Sequence of chain 1.C:
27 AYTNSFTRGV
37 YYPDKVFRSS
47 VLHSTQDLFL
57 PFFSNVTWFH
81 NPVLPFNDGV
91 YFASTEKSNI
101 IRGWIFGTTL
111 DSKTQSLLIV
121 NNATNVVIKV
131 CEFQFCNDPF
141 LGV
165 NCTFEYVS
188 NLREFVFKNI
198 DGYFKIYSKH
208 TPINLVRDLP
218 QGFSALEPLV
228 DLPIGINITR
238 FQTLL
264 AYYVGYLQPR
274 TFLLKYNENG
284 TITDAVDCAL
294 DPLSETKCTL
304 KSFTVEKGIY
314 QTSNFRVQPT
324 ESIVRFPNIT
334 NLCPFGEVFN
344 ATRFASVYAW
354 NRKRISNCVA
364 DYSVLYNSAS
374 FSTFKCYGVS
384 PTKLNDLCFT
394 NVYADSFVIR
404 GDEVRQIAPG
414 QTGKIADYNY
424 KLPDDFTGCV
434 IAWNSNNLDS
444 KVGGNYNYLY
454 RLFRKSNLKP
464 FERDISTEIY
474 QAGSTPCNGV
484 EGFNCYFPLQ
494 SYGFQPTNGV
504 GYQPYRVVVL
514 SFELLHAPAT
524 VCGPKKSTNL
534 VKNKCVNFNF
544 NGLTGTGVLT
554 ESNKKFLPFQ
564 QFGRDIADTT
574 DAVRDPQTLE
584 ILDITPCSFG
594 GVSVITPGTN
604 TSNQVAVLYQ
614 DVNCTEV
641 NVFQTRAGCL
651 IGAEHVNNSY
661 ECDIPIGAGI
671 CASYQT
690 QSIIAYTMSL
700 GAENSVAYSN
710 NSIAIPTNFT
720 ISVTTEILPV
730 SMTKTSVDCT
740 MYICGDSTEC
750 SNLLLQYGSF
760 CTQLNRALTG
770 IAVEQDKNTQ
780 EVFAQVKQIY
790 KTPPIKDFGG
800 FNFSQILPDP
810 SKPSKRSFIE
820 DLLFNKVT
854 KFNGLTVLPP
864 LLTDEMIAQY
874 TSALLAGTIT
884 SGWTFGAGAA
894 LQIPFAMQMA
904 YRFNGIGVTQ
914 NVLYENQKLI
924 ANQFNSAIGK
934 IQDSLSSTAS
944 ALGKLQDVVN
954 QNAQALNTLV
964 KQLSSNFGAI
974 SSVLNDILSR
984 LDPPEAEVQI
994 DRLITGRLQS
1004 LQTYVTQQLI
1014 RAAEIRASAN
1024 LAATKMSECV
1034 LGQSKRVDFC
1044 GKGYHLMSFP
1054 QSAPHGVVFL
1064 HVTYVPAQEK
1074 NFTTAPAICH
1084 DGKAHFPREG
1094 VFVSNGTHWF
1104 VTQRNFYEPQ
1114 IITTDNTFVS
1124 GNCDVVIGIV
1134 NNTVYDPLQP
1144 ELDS

The small molecule below binds the protein below.
Small molecule (SMILES): CC(=O)N[C@@H]1[C@@H](O)[C@H](O)[C@@H](CO)O[C@H]1O

Binding-site contacts:
Ligand atom O5 contacts residue ASN709 of chain 1.B at 2.4 Å (h-bond).
Ligand atom O7 contacts residue ASN709 of chain 1.B at 3.0 Å (h-bond).
Ligand atom N2 contacts residue ASN709 of chain 1.B at 2.8 Å (h-bond).
Ligand atom C1 contacts residue ASN709 of chain 1.B at 1.4 Å.
Ligand atom C4 contacts residue ASN709 of chain 1.B at 4.2 Å.
Ligand atom C8 contacts residue ILE1130 of chain 1.B at 3.8 Å (hydrophobic).
Ligand atom C5 contacts residue ASN709 of chain 1.B at 3.7 Å.
Ligand atom C8 contacts residue ASN709 of chain 1.B at 4.2 Å.
Ligand atom C8 contacts residue GLY1131 of chain 1.B at 3.7 Å.
Ligand atom O5 contacts residue ASP796 of chain 1.C at 3.6 Å.
Ligand atom C3 contacts residue ASN709 of chain 1.B at 3.8 Å.
Ligand atom C1 contacts residue ASP796 of chain 1.C at 4.0 Å.
Ligand atom C7 contacts residue ASN709 of chain 1.B at 3.1 Å.
Ligand atom C2 contacts residue ASN709 of chain 1.B at 2.4 Å.

Sequence of chain 1.B:
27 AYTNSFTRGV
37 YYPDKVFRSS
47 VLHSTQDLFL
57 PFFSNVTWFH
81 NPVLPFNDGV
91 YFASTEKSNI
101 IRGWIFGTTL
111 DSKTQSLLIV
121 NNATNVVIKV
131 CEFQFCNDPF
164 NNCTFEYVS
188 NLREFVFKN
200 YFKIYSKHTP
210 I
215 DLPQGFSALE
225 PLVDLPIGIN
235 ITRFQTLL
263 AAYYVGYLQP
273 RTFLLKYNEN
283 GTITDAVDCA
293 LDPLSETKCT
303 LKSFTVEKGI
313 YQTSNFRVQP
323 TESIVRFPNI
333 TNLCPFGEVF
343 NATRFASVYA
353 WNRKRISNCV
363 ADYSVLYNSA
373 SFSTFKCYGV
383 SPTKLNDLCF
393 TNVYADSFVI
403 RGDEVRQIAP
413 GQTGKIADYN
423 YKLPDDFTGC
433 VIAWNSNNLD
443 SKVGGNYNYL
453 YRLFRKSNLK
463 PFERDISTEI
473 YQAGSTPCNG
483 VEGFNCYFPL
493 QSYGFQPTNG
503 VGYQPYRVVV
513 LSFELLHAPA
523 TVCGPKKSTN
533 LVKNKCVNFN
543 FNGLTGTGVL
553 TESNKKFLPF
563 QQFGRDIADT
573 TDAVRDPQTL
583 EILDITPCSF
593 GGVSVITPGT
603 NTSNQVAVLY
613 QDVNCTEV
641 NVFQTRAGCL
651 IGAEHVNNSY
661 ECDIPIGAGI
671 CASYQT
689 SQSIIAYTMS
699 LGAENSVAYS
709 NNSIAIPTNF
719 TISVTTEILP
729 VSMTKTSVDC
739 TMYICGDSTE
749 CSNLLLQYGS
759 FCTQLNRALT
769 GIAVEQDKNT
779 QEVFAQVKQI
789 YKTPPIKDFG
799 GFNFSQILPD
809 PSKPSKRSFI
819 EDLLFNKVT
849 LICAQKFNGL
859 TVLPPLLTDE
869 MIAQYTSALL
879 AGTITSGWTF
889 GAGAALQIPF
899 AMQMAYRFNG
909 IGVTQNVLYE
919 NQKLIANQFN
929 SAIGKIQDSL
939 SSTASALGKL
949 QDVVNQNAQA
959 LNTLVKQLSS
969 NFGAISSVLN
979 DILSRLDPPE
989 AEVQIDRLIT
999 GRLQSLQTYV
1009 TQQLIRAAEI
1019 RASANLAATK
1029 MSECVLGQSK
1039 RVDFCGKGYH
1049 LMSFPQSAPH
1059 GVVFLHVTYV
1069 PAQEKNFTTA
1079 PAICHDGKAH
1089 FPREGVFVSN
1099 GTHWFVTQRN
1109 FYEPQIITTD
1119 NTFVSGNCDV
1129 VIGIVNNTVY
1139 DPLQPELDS